The protein below binds the small molecule below.
Small molecule (SMILES): CN1C(=O)c2ccccc2NC(=O)/C1=C/c1ccccc1

Sequence of chain 1.A:
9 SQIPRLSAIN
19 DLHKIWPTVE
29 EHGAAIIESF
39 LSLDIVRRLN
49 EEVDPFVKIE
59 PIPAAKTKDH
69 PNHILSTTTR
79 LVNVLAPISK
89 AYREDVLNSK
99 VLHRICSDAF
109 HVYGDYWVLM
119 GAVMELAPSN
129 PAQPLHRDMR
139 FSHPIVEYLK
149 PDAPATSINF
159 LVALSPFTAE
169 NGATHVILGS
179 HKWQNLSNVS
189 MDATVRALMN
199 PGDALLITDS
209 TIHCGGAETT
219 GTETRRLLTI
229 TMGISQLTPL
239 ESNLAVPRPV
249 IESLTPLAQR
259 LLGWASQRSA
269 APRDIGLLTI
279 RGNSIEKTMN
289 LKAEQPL

Binding-site contacts:
Ligand atom C19 contacts residue MET118 of chain 1.A at 3.7 Å (hydrophobic).
Ligand atom C14 contacts residue TRS1 of chain 1.D at 3.5 Å.
Ligand atom O5 contacts residue ILE273 of chain 2.A at 3.9 Å.
Ligand atom C8 contacts residue TRS1 of chain 1.D at 3.6 Å.
Ligand atom O16 contacts residue MET137 of chain 1.A at 3.1 Å (h-bond).
Ligand atom C11 contacts residue ILE72 of chain 1.A at 3.8 Å (hydrophobic).
Ligand atom O16 contacts residue ASP136 of chain 1.A at 3.5 Å.
Ligand atom C13 contacts residue GLN131 of chain 1.A at 3.5 Å.
Ligand atom C2 contacts residue LEU79 of chain 1.A at 3.8 Å (hydrophobic).
Ligand atom C20 contacts residue TRS1 of chain 1.D at 4.0 Å.
Ligand atom C14 contacts residue GLN131 of chain 1.A at 4.0 Å.
Ligand atom C11 contacts residue PRO132 of chain 1.A at 4.1 Å (hydrophobic).
Ligand atom C1 contacts residue MET118 of chain 1.A at 3.3 Å (hydrophobic).
Ligand atom C10 contacts residue PHE139 of chain 1.A at 3.9 Å (hydrophobic).
Ligand atom C23 contacts residue ILE72 of chain 1.A at 3.7 Å (hydrophobic).
Ligand atom C12 contacts residue ILE72 of chain 1.A at 3.6 Å (hydrophobic).
Ligand atom C9 contacts residue HIS134 of chain 1.A at 3.7 Å.
Ligand atom C13 contacts residue LEU73 of chain 1.A at 3.9 Å (hydrophobic).
Ligand atom C10 contacts residue HIS134 of chain 1.A at 3.5 Å.
Ligand atom C2 contacts residue TRS1 of chain 1.D at 4.0 Å.
Ligand atom C4 contacts residue ASN70 of chain 1.A at 4.0 Å.
Ligand atom C1 contacts residue MET122 of chain 1.A at 3.8 Å (hydrophobic).
Ligand atom C7 contacts residue TRS1 of chain 1.D at 4.0 Å.
Ligand atom C1 contacts residue THR227 of chain 1.A at 4.0 Å.
Ligand atom C12 contacts residue GLN131 of chain 1.A at 3.8 Å.
Ligand atom C1 contacts residue TRS1 of chain 1.D at 3.8 Å.
Ligand atom C1 contacts residue LEU79 of chain 1.A at 3.9 Å (hydrophobic).
Ligand atom C2 contacts residue MET118 of chain 1.A at 3.9 Å (hydrophobic).
Ligand atom C20 contacts residue MET118 of chain 1.A at 3.2 Å (hydrophobic).
Ligand atom C8 contacts residue HIS134 of chain 1.A at 3.9 Å.
Ligand atom C8 contacts residue ASP136 of chain 1.A at 4.0 Å.
Ligand atom C23 contacts residue PHE139 of chain 1.A at 3.6 Å (hydrophobic).
Ligand atom C11 contacts residue HIS134 of chain 1.A at 3.5 Å.
Ligand atom O5 contacts residue ASN70 of chain 1.A at 2.9 Å (h-bond).
Ligand atom C9 contacts residue TRS1 of chain 1.D at 3.7 Å.
Ligand atom C14 contacts residue LEU73 of chain 1.A at 4.0 Å (hydrophobic).
Ligand atom C4 contacts residue ILE273 of chain 2.A at 4.0 Å (hydrophobic).
Ligand atom C20 contacts residue THR227 of chain 1.A at 4.0 Å.
Ligand atom C13 contacts residue ILE72 of chain 1.A at 3.8 Å (hydrophobic).
Ligand atom O5 contacts residue LEU73 of chain 1.A at 3.9 Å.

Sequence of chain 2.A:
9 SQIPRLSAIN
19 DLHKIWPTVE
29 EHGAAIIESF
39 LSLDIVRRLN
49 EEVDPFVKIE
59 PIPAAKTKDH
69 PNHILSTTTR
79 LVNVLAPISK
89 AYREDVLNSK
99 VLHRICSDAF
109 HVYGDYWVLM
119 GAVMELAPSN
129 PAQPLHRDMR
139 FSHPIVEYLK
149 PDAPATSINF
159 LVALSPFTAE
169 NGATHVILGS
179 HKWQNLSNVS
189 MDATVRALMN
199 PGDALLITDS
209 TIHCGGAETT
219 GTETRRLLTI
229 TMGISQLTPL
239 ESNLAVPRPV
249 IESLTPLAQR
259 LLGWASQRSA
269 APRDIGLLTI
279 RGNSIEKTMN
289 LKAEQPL